Sequence of chain 2.A:
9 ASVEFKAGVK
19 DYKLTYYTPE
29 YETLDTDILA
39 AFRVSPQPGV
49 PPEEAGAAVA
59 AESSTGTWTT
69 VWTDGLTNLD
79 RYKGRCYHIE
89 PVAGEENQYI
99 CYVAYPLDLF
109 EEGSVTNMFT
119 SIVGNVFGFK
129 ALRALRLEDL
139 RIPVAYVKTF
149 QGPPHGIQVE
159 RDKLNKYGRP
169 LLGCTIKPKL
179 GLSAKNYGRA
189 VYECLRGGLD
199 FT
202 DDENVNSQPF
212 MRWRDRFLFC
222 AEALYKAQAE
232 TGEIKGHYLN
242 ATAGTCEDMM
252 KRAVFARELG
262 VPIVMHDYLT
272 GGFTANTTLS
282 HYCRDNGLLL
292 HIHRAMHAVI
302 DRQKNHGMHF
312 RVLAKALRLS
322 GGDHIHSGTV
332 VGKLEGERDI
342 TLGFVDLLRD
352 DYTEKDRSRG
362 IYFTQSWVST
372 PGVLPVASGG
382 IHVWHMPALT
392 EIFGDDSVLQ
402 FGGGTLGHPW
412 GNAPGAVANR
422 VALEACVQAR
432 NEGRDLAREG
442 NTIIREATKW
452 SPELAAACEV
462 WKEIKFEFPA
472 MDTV

The small molecule below binds the protein below.
Small molecule (SMILES): O=C(O)[C@@](O)(COP(=O)(O)O)[C@H](O)[C@H](O)COP(=O)(O)O

Binding-site contacts:
Ligand atom P1 contacts residue GLY404 of chain 2.A at 3.6 Å.
Ligand atom O4P contacts residue ARG295 of chain 2.A at 2.5 Å (salt-bridge).
Ligand atom C2 contacts residue CA1 of chain 2.I at 3.1 Å.
Ligand atom O3P contacts residue GLY381 of chain 2.A at 2.9 Å (h-bond).
Ligand atom O2P contacts residue GLY404 of chain 2.A at 3.5 Å (h-bond).
Ligand atom O5P contacts residue HIS327 of chain 2.A at 2.7 Å (h-bond).
Ligand atom O3 contacts residue KCX201 of chain 2.A at 2.8 Å (h-bond).
Ligand atom O6 contacts residue LYS175 of chain 2.A at 3.1 Å (salt-bridge).
Ligand atom O1P contacts residue LYS175 of chain 2.A at 3.3 Å.
Ligand atom O7 contacts residue LYS334 of chain 2.A at 2.7 Å (salt-bridge).
Ligand atom P1 contacts residue THR65 of chain 1.C at 3.3 Å.
Ligand atom C3 contacts residue CA1 of chain 2.I at 3.4 Å.
Ligand atom O6 contacts residue LYS177 of chain 2.A at 2.9 Å (salt-bridge).
Ligand atom O5 contacts residue LEU335 of chain 2.A at 3.2 Å.
Ligand atom O6P contacts residue ARG295 of chain 2.A at 3.0 Å (salt-bridge).
Ligand atom O3P contacts residue GLY380 of chain 2.A at 3.4 Å.
Ligand atom O1P contacts residue THR65 of chain 1.C at 2.5 Å (h-bond).
Ligand atom O3 contacts residue CA1 of chain 2.I at 2.7 Å.
Ligand atom O7 contacts residue GLU60 of chain 1.C at 3.2 Å (salt-bridge).
Ligand atom O3P contacts residue TRP66 of chain 1.C at 3.4 Å.
Ligand atom C contacts residue CA1 of chain 2.I at 3.1 Å.
Ligand atom C contacts residue LYS175 of chain 2.A at 3.4 Å.
Ligand atom O3P contacts residue THR65 of chain 1.C at 3.6 Å.
Ligand atom O3P contacts residue LYS334 of chain 2.A at 3.0 Å (salt-bridge).
Ligand atom O4 contacts residue SER379 of chain 2.A at 2.9 Å (h-bond).
Ligand atom O5P contacts residue SER379 of chain 2.A at 3.4 Å (h-bond).
Ligand atom O3 contacts residue ASN123 of chain 1.C at 3.5 Å (h-bond).
Ligand atom C3 contacts residue KCX201 of chain 2.A at 3.5 Å.
Ligand atom O1 contacts residue LYS175 of chain 2.A at 3.4 Å (salt-bridge).
Ligand atom O2 contacts residue THR173 of chain 2.A at 2.9 Å (h-bond).
Ligand atom O2P contacts residue GLY403 of chain 2.A at 2.6 Å (h-bond).
Ligand atom O1P contacts residue GLY404 of chain 2.A at 2.5 Å (h-bond).
Ligand atom O2 contacts residue LYS175 of chain 2.A at 3.1 Å (salt-bridge).
Ligand atom O2 contacts residue CA1 of chain 2.I at 2.7 Å.
Ligand atom O1P contacts residue GLY403 of chain 2.A at 3.4 Å.
Ligand atom P2 contacts residue ARG295 of chain 2.A at 3.4 Å.
Ligand atom O6 contacts residue ASN123 of chain 1.C at 3.1 Å (h-bond).
Ligand atom O3 contacts residue HIS294 of chain 2.A at 3.1 Å (h-bond).
Ligand atom O4 contacts residue GLY380 of chain 2.A at 3.2 Å.
Ligand atom O6 contacts residue CA1 of chain 2.I at 2.5 Å.

Sequence of chain 1.C:
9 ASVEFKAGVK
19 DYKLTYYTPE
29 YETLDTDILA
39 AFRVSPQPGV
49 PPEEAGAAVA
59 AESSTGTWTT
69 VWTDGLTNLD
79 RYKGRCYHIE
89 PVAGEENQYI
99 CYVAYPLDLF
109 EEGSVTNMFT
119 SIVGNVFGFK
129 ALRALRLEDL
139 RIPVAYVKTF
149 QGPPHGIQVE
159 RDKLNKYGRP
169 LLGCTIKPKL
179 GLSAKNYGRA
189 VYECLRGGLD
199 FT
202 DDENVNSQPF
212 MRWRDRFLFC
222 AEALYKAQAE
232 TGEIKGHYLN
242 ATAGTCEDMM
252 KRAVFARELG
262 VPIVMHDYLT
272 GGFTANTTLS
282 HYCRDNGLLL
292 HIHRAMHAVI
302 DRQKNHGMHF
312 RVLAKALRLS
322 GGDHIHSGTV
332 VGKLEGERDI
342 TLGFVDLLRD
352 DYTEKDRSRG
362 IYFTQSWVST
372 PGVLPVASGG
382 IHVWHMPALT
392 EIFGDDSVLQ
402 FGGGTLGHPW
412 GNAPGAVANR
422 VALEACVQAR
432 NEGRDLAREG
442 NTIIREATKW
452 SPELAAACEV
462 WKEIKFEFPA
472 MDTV